Binding-site contacts:
Ligand atom O7 contacts residue THR242 of chain 1.B at 3.6 Å.
Ligand atom C2 contacts residue ASN240 of chain 1.B at 2.5 Å.
Ligand atom N2 contacts residue ASN240 of chain 1.B at 2.9 Å (h-bond).
Ligand atom C7 contacts residue ASN240 of chain 1.B at 3.7 Å.
Ligand atom O6 contacts residue GLU239 of chain 1.B at 3.8 Å.
Ligand atom C5 contacts residue ASN240 of chain 1.B at 3.7 Å.
Ligand atom C8 contacts residue THR242 of chain 1.B at 3.8 Å.
Ligand atom O7 contacts residue ASN240 of chain 1.B at 4.2 Å.
Ligand atom C4 contacts residue ASN240 of chain 1.B at 4.2 Å.
Ligand atom C3 contacts residue ASN240 of chain 1.B at 3.8 Å.
Ligand atom O5 contacts residue ASN240 of chain 1.B at 2.4 Å (h-bond).
Ligand atom C1 contacts residue ASN240 of chain 1.B at 1.4 Å.
Ligand atom C7 contacts residue THR242 of chain 1.B at 4.1 Å.

A small-molecule ligand and the protein it binds are described below.
Small molecule (SMILES): CC(=O)N[C@@H]1[C@@H](O)[C@H](O)[C@@H](CO)O[C@H]1O

Sequence of chain 1.B:
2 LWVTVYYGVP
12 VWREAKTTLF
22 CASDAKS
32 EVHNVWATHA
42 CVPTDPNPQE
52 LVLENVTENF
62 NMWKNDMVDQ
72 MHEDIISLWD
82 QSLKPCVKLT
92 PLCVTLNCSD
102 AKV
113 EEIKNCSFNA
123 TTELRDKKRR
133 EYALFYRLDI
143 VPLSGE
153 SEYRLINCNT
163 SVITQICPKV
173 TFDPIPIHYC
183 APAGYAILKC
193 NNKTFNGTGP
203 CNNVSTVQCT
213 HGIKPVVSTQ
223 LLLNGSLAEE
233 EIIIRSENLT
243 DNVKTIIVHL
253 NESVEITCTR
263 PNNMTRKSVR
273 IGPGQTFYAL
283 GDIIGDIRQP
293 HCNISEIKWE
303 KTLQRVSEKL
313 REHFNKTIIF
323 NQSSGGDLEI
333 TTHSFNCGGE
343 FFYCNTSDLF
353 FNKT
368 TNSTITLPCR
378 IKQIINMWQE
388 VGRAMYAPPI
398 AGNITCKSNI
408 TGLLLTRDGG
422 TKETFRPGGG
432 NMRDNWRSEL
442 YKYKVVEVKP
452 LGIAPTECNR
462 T